Sequence of chain 54.A:
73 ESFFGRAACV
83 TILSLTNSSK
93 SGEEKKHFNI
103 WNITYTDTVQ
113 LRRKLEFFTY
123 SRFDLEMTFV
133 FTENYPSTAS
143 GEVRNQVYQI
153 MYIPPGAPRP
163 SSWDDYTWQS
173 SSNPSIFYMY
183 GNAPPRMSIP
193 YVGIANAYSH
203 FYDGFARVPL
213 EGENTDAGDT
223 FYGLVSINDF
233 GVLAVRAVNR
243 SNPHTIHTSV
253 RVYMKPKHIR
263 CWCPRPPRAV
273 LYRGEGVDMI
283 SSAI

Binding-site contacts:
Ligand atom O contacts residue SER86 of chain 54.A at 2.8 Å (h-bond).
Ligand atom CD contacts residue SER86 of chain 54.A at 3.5 Å.
Ligand atom CD1 contacts residue ILE84 of chain 54.A at 4.0 Å (hydrophobic).
Ligand atom O contacts residue LYS234 of chain 53.C at 3.4 Å.
Ligand atom NH2 contacts residue SER86 of chain 54.A at 3.5 Å (h-bond).
Ligand atom NE contacts residue ASN101 of chain 54.A at 3.0 Å (h-bond).
Ligand atom NH2 contacts residue PHE100 of chain 54.A at 2.8 Å (h-bond).
Ligand atom C contacts residue THR88 of chain 54.A at 4.2 Å.
Ligand atom NE contacts residue SER86 of chain 54.A at 3.6 Å.
Ligand atom N contacts residue LYS234 of chain 53.C at 1.5 Å.
Ligand atom NH2 contacts residue LYS98 of chain 54.A at 2.7 Å (salt-bridge).
Ligand atom CZ contacts residue LYS98 of chain 54.A at 3.7 Å.
Ligand atom CB contacts residue SER86 of chain 54.A at 3.9 Å.
Ligand atom CZ contacts residue SER86 of chain 54.A at 3.2 Å.
Ligand atom NH1 contacts residue LEU87 of chain 54.A at 3.9 Å.
Ligand atom C contacts residue SER86 of chain 54.A at 3.6 Å.
Ligand atom NH2 contacts residue LEU87 of chain 54.A at 3.9 Å.
Ligand atom CA contacts residue LYS234 of chain 53.C at 2.5 Å.
Ligand atom CB contacts residue SER233 of chain 53.C at 4.1 Å.
Ligand atom CA contacts residue SER233 of chain 53.C at 3.6 Å.
Ligand atom CD2 contacts residue ILE84 of chain 54.A at 3.9 Å (hydrophobic).
Ligand atom N contacts residue LYS234 of chain 53.C at 3.6 Å.
Ligand atom CG contacts residue SER86 of chain 54.A at 4.2 Å.
Ligand atom O contacts residue THR88 of chain 54.A at 3.7 Å.
Ligand atom NH1 contacts residue LYS98 of chain 54.A at 3.7 Å.
Ligand atom NH1 contacts residue SER86 of chain 54.A at 3.4 Å (h-bond).
Ligand atom C contacts residue LYS98 of chain 54.A at 3.7 Å.
Ligand atom C contacts residue LYS234 of chain 53.C at 3.0 Å.
Ligand atom NH2 contacts residue ASN101 of chain 54.A at 3.7 Å.
Ligand atom NH1 contacts residue THR88 of chain 54.A at 3.8 Å.
Ligand atom O contacts residue LYS98 of chain 54.A at 3.8 Å.
Ligand atom CZ contacts residue PHE100 of chain 54.A at 4.1 Å (hydrophobic).
Ligand atom CZ contacts residue ASN101 of chain 54.A at 3.7 Å.
Ligand atom CB contacts residue LYS234 of chain 53.C at 3.9 Å.
Ligand atom N contacts residue SER86 of chain 54.A at 4.0 Å.
Ligand atom N contacts residue SER233 of chain 53.C at 3.0 Å (h-bond).
Ligand atom CD contacts residue ASN101 of chain 54.A at 3.2 Å.
Ligand atom CZ contacts residue LEU87 of chain 54.A at 4.2 Å (hydrophobic).
Ligand atom CA contacts residue SER86 of chain 54.A at 4.0 Å.
Ligand atom NH2 contacts residue LYS97 of chain 54.A at 3.6 Å (salt-bridge).

Sequence of chain 53.C:
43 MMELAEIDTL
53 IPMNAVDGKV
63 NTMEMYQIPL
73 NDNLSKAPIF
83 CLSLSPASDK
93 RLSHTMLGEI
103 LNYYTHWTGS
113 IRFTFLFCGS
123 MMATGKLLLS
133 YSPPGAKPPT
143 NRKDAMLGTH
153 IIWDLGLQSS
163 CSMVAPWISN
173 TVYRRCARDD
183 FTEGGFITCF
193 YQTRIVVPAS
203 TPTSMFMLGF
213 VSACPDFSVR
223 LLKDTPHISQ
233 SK

A protein and the small-molecule ligand that binds it are described below.
Small molecule (SMILES): CC[C@H](C)[C@H](NC(=O)[C@@H](N)CC(C)C)C(=O)NCC(=O)N[C@@H](CCCN=C(N)N)C(=O)N[C@H](C=O)[C@@H](C)O